A small-molecule ligand and the protein it binds are described below.
Small molecule (SMILES): CC(=O)N[C@@H]1[C@@H](O)[C@H](O)[C@@H](CO)O[C@H]1O

Sequence of chain 1.B:
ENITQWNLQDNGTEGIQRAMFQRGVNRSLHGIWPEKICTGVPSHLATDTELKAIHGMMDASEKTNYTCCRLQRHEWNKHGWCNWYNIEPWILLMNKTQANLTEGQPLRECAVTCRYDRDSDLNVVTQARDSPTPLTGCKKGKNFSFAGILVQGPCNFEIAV

Binding-site contacts:
Ligand atom C7 contacts residue THR99 of chain 1.B at 4.5 Å.
Ligand atom C4 contacts residue ASN102 of chain 1.B at 4.2 Å.
Ligand atom C3 contacts residue LYS98 of chain 1.B at 3.7 Å.
Ligand atom O7 contacts residue ASN102 of chain 1.B at 3.6 Å.
Ligand atom O5 contacts residue ASN102 of chain 1.B at 2.3 Å (h-bond).
Ligand atom C5 contacts residue ASN102 of chain 1.B at 3.6 Å.
Ligand atom C8 contacts residue LYS98 of chain 1.B at 3.5 Å.
Ligand atom O3 contacts residue LYS98 of chain 1.B at 4.3 Å.
Ligand atom C2 contacts residue LYS98 of chain 1.B at 4.0 Å.
Ligand atom C8 contacts residue THR99 of chain 1.B at 3.6 Å.
Ligand atom C2 contacts residue ASN102 of chain 1.B at 2.5 Å.
Ligand atom N2 contacts residue LYS98 of chain 1.B at 3.4 Å (salt-bridge).
Ligand atom C3 contacts residue ASN102 of chain 1.B at 3.8 Å.
Ligand atom C7 contacts residue LYS98 of chain 1.B at 4.1 Å.
Ligand atom C1 contacts residue ASN102 of chain 1.B at 1.4 Å.
Ligand atom C8 contacts residue LEU95 of chain 1.B at 3.7 Å (hydrophobic).
Ligand atom C7 contacts residue ASN102 of chain 1.B at 3.5 Å.
Ligand atom C1 contacts residue LYS98 of chain 1.B at 3.9 Å.
Ligand atom O7 contacts residue THR99 of chain 1.B at 4.5 Å.
Ligand atom N2 contacts residue ASN102 of chain 1.B at 2.9 Å (h-bond).
Ligand atom O6 contacts residue LEU109 of chain 1.B at 3.9 Å.